Sequence of chain 28.A:
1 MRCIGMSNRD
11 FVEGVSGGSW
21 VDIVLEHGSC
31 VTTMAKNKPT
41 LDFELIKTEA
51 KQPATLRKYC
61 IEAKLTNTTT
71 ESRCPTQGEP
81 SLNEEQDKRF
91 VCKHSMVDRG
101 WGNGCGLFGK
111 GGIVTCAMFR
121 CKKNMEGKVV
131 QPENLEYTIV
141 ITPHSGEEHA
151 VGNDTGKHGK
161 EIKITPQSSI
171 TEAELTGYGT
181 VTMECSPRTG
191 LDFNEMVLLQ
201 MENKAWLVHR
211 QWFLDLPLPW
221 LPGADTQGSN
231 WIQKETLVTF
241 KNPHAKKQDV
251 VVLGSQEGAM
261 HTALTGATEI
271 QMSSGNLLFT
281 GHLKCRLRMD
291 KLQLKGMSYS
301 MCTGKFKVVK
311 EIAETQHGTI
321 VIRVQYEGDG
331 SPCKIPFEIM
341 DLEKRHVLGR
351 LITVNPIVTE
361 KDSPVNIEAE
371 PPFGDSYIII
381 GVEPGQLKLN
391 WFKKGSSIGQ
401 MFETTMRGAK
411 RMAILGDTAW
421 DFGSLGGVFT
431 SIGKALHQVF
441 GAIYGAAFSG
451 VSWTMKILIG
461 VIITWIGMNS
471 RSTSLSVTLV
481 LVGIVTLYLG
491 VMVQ

The protein below binds the small molecule below.
Small molecule (SMILES): CC(=O)N[C@@H]1[C@@H](O)[C@H](O)[C@@H](CO)O[C@H]1O

Sequence of chain 28.C:
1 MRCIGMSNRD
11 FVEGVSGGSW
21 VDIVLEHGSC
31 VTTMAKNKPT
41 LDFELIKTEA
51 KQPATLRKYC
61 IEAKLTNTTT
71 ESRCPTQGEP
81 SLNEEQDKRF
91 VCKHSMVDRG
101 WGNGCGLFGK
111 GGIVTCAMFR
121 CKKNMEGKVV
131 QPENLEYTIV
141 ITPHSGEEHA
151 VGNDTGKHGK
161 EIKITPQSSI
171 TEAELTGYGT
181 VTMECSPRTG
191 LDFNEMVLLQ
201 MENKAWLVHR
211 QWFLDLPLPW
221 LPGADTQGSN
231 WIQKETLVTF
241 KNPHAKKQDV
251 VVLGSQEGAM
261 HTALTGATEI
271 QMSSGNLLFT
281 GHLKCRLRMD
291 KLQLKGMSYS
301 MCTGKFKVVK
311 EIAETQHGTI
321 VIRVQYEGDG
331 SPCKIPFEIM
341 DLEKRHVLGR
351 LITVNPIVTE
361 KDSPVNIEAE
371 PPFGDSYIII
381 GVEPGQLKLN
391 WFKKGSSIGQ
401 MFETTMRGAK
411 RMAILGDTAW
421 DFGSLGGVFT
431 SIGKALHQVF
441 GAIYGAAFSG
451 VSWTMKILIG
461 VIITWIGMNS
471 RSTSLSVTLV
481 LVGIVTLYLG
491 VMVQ

Binding-site contacts:
Ligand atom O5 contacts residue THR155 of chain 28.A at 4.3 Å.
Ligand atom C5 contacts residue HIS158 of chain 28.A at 4.1 Å.
Ligand atom C8 contacts residue ASN103 of chain 28.C at 4.5 Å.
Ligand atom O7 contacts residue HIS149 of chain 28.A at 3.3 Å.
Ligand atom O7 contacts residue ASN153 of chain 28.A at 4.0 Å.
Ligand atom C7 contacts residue HIS149 of chain 28.A at 4.2 Å.
Ligand atom C1 contacts residue HIS158 of chain 28.A at 4.0 Å.
Ligand atom N2 contacts residue ASN153 of chain 28.A at 2.9 Å (h-bond).
Ligand atom C1 contacts residue HIS149 of chain 28.A at 4.0 Å.
Ligand atom C2 contacts residue HIS149 of chain 28.A at 3.6 Å.
Ligand atom C6 contacts residue HIS158 of chain 28.A at 3.8 Å.
Ligand atom O6 contacts residue LYS157 of chain 28.A at 3.8 Å.
Ligand atom O5 contacts residue HIS149 of chain 28.A at 4.1 Å.
Ligand atom C2 contacts residue ASN153 of chain 28.A at 2.5 Å.
Ligand atom N2 contacts residue HIS149 of chain 28.A at 4.3 Å.
Ligand atom C6 contacts residue LYS157 of chain 28.A at 3.8 Å.
Ligand atom O3 contacts residue HIS149 of chain 28.A at 4.4 Å.
Ligand atom C1 contacts residue ASN153 of chain 28.A at 1.4 Å.
Ligand atom C5 contacts residue LYS157 of chain 28.A at 4.1 Å.
Ligand atom C5 contacts residue ASN153 of chain 28.A at 3.7 Å.
Ligand atom O5 contacts residue ASN153 of chain 28.A at 2.4 Å (h-bond).
Ligand atom C3 contacts residue ASN153 of chain 28.A at 3.8 Å.
Ligand atom C8 contacts residue GLY102 of chain 28.C at 3.3 Å.
Ligand atom C1 contacts residue THR155 of chain 28.A at 3.9 Å.
Ligand atom C4 contacts residue ASN153 of chain 28.A at 4.2 Å.
Ligand atom C7 contacts residue ASN153 of chain 28.A at 3.7 Å.
Ligand atom O5 contacts residue HIS158 of chain 28.A at 3.1 Å.
Ligand atom C8 contacts residue TRP101 of chain 28.C at 3.6 Å (hydrophobic).